Sequence of chain 1.B:
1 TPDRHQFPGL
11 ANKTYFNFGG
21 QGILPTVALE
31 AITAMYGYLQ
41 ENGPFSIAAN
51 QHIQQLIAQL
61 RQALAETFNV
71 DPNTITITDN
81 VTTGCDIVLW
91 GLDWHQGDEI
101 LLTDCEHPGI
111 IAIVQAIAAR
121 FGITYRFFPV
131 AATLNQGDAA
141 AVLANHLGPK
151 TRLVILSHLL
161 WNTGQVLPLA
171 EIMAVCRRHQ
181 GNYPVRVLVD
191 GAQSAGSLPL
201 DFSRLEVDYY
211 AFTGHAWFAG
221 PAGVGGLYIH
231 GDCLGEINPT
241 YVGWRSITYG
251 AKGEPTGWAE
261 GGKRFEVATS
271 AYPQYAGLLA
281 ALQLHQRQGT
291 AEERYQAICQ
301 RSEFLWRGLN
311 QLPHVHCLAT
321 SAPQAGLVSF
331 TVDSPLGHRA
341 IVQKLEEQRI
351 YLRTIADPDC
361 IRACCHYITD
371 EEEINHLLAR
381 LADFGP

Sequence of chain 1.A:
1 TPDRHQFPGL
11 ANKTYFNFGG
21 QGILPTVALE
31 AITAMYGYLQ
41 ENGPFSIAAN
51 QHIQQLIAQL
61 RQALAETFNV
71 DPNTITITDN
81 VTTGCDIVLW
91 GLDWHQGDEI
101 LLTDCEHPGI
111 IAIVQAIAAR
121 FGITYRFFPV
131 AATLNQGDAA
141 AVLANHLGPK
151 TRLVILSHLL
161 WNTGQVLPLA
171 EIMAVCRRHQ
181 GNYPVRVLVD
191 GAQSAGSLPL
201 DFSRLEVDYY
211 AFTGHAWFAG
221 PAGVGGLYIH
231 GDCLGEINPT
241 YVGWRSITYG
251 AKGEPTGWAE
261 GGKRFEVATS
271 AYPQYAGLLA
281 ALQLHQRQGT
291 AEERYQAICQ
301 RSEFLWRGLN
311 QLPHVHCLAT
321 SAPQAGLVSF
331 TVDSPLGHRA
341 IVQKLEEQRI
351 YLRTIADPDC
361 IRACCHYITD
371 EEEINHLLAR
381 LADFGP

Binding-site contacts:
Ligand atom OXT contacts residue ASN50 of chain 1.A at 3.8 Å.
Ligand atom CB contacts residue TRP244 of chain 1.A at 3.7 Å (hydrophobic).
Ligand atom N contacts residue CYS1 of chain 1.J at 2.9 Å.
Ligand atom N contacts residue PHE45 of chain 1.A at 3.9 Å.
Ligand atom CA contacts residue CYS1 of chain 1.J at 3.8 Å (hydrophobic).
Ligand atom OXT contacts residue TRP244 of chain 1.A at 3.9 Å.
Ligand atom SG contacts residue ARG353 of chain 1.B at 3.2 Å (salt-bridge).
Ligand atom C contacts residue PHE45 of chain 1.A at 3.9 Å (hydrophobic).
Ligand atom SG contacts residue PHE45 of chain 1.A at 4.2 Å.
Ligand atom SG contacts residue CYS1 of chain 1.J at 2.0 Å (h-bond).
Ligand atom O contacts residue TRP244 of chain 1.A at 4.2 Å.
Ligand atom N contacts residue THR269 of chain 1.A at 4.5 Å.
Ligand atom C contacts residue ASN50 of chain 1.A at 4.2 Å.
Ligand atom O contacts residue PHE45 of chain 1.A at 4.3 Å.
Ligand atom CA contacts residue PHE45 of chain 1.A at 4.5 Å (hydrophobic).
Ligand atom CB contacts residue CYS1 of chain 1.J at 3.0 Å (hydrophobic).
Ligand atom OXT contacts residue PHE45 of chain 1.A at 3.6 Å.
Ligand atom C contacts residue TRP244 of chain 1.A at 3.7 Å (hydrophobic).
Ligand atom N contacts residue TRP244 of chain 1.A at 3.8 Å.
Ligand atom CA contacts residue TRP244 of chain 1.A at 3.3 Å (hydrophobic).
Ligand atom O contacts residue ASN50 of chain 1.A at 3.8 Å.

The protein below binds the small molecule below.
Small molecule (SMILES): N[C@@H](CS)C(=O)O